The protein below binds the small molecule below.
Small molecule (SMILES): C/C(=N\O)c1cccc(C(C)(C)NC(=O)Nc2ccc(Cl)c(C(N)=O)c2)c1

Sequence of chain 1.A:
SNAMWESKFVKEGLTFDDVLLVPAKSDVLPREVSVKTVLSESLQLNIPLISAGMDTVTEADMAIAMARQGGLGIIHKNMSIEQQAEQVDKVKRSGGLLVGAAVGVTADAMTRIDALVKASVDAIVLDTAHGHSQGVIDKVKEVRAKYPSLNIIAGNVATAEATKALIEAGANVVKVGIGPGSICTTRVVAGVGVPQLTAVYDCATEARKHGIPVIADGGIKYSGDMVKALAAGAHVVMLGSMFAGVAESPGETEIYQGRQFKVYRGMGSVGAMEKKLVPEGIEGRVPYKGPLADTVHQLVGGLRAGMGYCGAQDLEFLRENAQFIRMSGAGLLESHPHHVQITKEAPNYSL

Binding-site contacts:
Ligand atom C4 contacts residue GLU313 of chain 1.B at 3.6 Å.
Ligand atom C2 contacts residue GLY289 of chain 1.B at 3.8 Å.
Ligand atom C6 contacts residue ALA150 of chain 1.B at 3.8 Å (hydrophobic).
Ligand atom C4 contacts residue ALA150 of chain 1.B at 4.0 Å (hydrophobic).
Ligand atom O2 contacts residue THR207 of chain 1.B at 3.9 Å.
Ligand atom C2 contacts residue VAL311 of chain 1.B at 3.5 Å (hydrophobic).
Ligand atom C15 contacts residue GLY289 of chain 1.B at 3.7 Å.
Ligand atom O2 contacts residue IMP1 of chain 1.O at 3.3 Å.
Ligand atom O1 contacts residue HIS151 of chain 1.B at 3.6 Å.
Ligand atom C14 contacts residue MET294 of chain 1.B at 3.8 Å (hydrophobic).
Ligand atom C10 contacts residue GLU313 of chain 1.B at 3.6 Å.
Ligand atom N2 contacts residue GLU313 of chain 1.B at 2.9 Å (salt-bridge).
Ligand atom N2 contacts residue ALA150 of chain 1.B at 3.9 Å.
Ligand atom C2 contacts residue GLU313 of chain 1.B at 3.9 Å.
Ligand atom C14 contacts residue GLY289 of chain 1.B at 3.6 Å.
Ligand atom C2 contacts residue MET294 of chain 1.B at 3.9 Å (hydrophobic).
Ligand atom O1 contacts residue THR149 of chain 1.B at 3.6 Å.
Ligand atom C10 contacts residue ALA338 of chain 1.A at 3.9 Å (hydrophobic).
Ligand atom C9 contacts residue PRO51 of chain 1.A at 3.6 Å (hydrophobic).
Ligand atom C13 contacts residue MET294 of chain 1.B at 3.3 Å (hydrophobic).
Ligand atom C13 contacts residue GLY289 of chain 1.B at 3.7 Å.
Ligand atom C10 contacts residue PRO51 of chain 1.A at 3.9 Å (hydrophobic).
Ligand atom C18 contacts residue ALA150 of chain 1.B at 3.9 Å (hydrophobic).
Ligand atom C9 contacts residue TYR342 of chain 1.A at 3.9 Å (hydrophobic).
Ligand atom C5 contacts residue ALA150 of chain 1.B at 3.8 Å (hydrophobic).
Ligand atom N3 contacts residue LEU50 of chain 1.A at 3.7 Å.
Ligand atom O2 contacts residue ALA150 of chain 1.B at 3.9 Å.
Ligand atom N4 contacts residue ALA150 of chain 1.B at 3.6 Å.
Ligand atom O contacts residue ALA150 of chain 1.B at 3.8 Å.
Ligand atom C5 contacts residue GLU313 of chain 1.B at 3.7 Å.
Ligand atom C12 contacts residue GLY289 of chain 1.B at 4.0 Å.
Ligand atom N4 contacts residue IMP1 of chain 1.O at 3.8 Å.
Ligand atom C3 contacts residue MET294 of chain 1.B at 3.8 Å (hydrophobic).
Ligand atom N1 contacts residue GLU313 of chain 1.B at 3.3 Å (salt-bridge).
Ligand atom C14 contacts residue MET288 of chain 1.B at 3.6 Å (hydrophobic).
Ligand atom C8 contacts residue PRO51 of chain 1.A at 3.7 Å (hydrophobic).
Ligand atom C10 contacts residue TYR342 of chain 1.A at 3.6 Å (hydrophobic).
Ligand atom CL1 contacts residue GLY341 of chain 1.A at 3.4 Å.
Ligand atom CL1 contacts residue HIS151 of chain 1.B at 3.7 Å.
Ligand atom C9 contacts residue ALA338 of chain 1.A at 3.6 Å (hydrophobic).

Sequence of chain 1.B:
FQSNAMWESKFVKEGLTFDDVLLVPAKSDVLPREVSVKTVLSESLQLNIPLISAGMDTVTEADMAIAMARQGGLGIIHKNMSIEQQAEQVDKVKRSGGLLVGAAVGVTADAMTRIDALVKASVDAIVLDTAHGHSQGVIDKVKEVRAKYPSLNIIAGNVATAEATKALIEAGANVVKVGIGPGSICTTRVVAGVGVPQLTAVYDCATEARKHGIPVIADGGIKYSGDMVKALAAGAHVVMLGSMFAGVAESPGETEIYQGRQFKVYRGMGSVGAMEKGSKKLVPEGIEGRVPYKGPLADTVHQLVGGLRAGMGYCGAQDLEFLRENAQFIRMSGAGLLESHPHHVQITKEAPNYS